The small molecule below binds the protein below.
Small molecule (SMILES): O=S(=O)(O)CCO

Sequence of chain 1.F:
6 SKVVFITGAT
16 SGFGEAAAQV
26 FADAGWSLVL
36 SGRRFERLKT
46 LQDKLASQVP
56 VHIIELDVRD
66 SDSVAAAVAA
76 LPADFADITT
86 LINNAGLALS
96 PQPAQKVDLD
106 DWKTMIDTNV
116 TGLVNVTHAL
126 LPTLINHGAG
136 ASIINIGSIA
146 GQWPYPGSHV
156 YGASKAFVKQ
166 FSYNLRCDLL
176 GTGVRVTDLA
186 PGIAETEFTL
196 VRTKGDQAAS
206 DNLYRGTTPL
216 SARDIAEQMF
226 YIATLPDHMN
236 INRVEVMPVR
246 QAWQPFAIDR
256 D

Sequence of chain 1.J:
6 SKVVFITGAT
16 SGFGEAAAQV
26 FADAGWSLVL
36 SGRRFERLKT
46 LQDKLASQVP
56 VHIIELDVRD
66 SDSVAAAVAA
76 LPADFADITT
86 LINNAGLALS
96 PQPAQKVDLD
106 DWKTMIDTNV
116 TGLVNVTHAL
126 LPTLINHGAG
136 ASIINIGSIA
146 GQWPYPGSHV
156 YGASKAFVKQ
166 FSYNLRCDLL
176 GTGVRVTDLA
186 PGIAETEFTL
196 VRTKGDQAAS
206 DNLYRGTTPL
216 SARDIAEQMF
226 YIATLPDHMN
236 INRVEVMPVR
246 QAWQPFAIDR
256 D

Binding-site contacts:
Ligand atom C1 contacts residue SER143 of chain 1.F at 3.4 Å.
Ligand atom O7 contacts residue GLN246 of chain 1.F at 4.3 Å.
Ligand atom C1 contacts residue NDP1 of chain 1.W at 3.5 Å.
Ligand atom O6 contacts residue ILE188 of chain 1.F at 4.5 Å.
Ligand atom O6 contacts residue GLY187 of chain 1.F at 4.0 Å.
Ligand atom O5 contacts residue ARG197 of chain 1.F at 3.9 Å.
Ligand atom O6 contacts residue SER143 of chain 1.F at 3.0 Å (h-bond).
Ligand atom O5 contacts residue TYR150 of chain 1.F at 2.6 Å (h-bond).
Ligand atom C1 contacts residue TYR150 of chain 1.F at 3.8 Å (hydrophobic).
Ligand atom O7 contacts residue PHE251 of chain 1.J at 4.4 Å.
Ligand atom O7 contacts residue TYR150 of chain 1.F at 4.3 Å.
Ligand atom C2 contacts residue TYR150 of chain 1.F at 4.4 Å (hydrophobic).
Ligand atom C2 contacts residue TYR156 of chain 1.F at 4.3 Å (hydrophobic).
Ligand atom S3 contacts residue TYR150 of chain 1.F at 3.9 Å.
Ligand atom O7 contacts residue ILE188 of chain 1.F at 4.2 Å.
Ligand atom O6 contacts residue PRO186 of chain 1.F at 3.9 Å.
Ligand atom S3 contacts residue PHE193 of chain 1.F at 4.3 Å.
Ligand atom O7 contacts residue ILE144 of chain 1.F at 4.4 Å.
Ligand atom C2 contacts residue PHE193 of chain 1.F at 3.4 Å (hydrophobic).
Ligand atom O4 contacts residue PHE193 of chain 1.F at 3.9 Å.
Ligand atom O6 contacts residue NDP1 of chain 1.W at 3.1 Å.
Ligand atom O6 contacts residue ILE144 of chain 1.F at 3.6 Å.
Ligand atom C2 contacts residue NDP1 of chain 1.W at 3.5 Å.
Ligand atom C1 contacts residue PHE193 of chain 1.F at 4.3 Å (hydrophobic).
Ligand atom C1 contacts residue TYR156 of chain 1.F at 3.5 Å (hydrophobic).